Binding-site contacts:
Ligand atom CA contacts residue ASN86 of chain 1.A at 3.4 Å.
Ligand atom CE contacts residue TYR90 of chain 1.A at 3.6 Å (hydrophobic).
Ligand atom CZ3 contacts residue ILE85 of chain 1.A at 4.0 Å (hydrophobic).
Ligand atom CZ2 contacts residue PHE106 of chain 1.A at 3.5 Å (hydrophobic).
Ligand atom CZ contacts residue THR107 of chain 1.A at 3.9 Å.
Ligand atom CD contacts residue CYS181 of chain 1.A at 4.1 Å (hydrophobic).
Ligand atom CH2 contacts residue PHE106 of chain 1.A at 4.0 Å (hydrophobic).
Ligand atom O contacts residue ASN86 of chain 1.A at 3.1 Å (h-bond).
Ligand atom CE contacts residue TRP244 of chain 1.A at 3.6 Å (hydrophobic).
Ligand atom CD1 contacts residue THR107 of chain 1.A at 4.0 Å.
Ligand atom O contacts residue ASN86 of chain 1.A at 3.3 Å (h-bond).
Ligand atom O contacts residue PHE171 of chain 1.A at 3.2 Å.
Ligand atom CB contacts residue HIS262 of chain 1.A at 3.8 Å.
Ligand atom CZ3 contacts residue ASN86 of chain 1.A at 3.5 Å.
Ligand atom CB contacts residue TRP244 of chain 1.A at 4.0 Å (hydrophobic).
Ligand atom CE2 contacts residue THR107 of chain 1.A at 3.6 Å.
Ligand atom CE1 contacts residue THR107 of chain 1.A at 3.5 Å.
Ligand atom NZ contacts residue TRP244 of chain 1.A at 3.3 Å (h-bond).
Ligand atom CE2 contacts residue MET110 of chain 1.A at 3.8 Å (hydrophobic).
Ligand atom CE2 contacts residue PRO103 of chain 1.A at 4.1 Å (hydrophobic).
Ligand atom ND2 contacts residue PHE258 of chain 1.A at 3.4 Å.
Ligand atom CZ2 contacts residue THR107 of chain 1.A at 3.8 Å.
Ligand atom CG contacts residue CYS169 of chain 1.A at 4.1 Å (hydrophobic).
Ligand atom CE3 contacts residue ASN86 of chain 1.A at 3.5 Å.
Ligand atom CZ contacts residue MET110 of chain 1.A at 3.5 Å (hydrophobic).
Ligand atom CD contacts residue CYS169 of chain 1.A at 3.8 Å (hydrophobic).
Ligand atom CD2 contacts residue ASN86 of chain 1.A at 3.2 Å.
Ligand atom O contacts residue TRP244 of chain 1.A at 3.8 Å.
Ligand atom CD1 contacts residue PRO103 of chain 1.A at 4.0 Å (hydrophobic).
Ligand atom NE1 contacts residue THR107 of chain 1.A at 3.0 Å (h-bond).
Ligand atom NZ contacts residue PHE245 of chain 1.A at 3.9 Å.
Ligand atom O contacts residue VAL89 of chain 1.A at 4.0 Å.
Ligand atom CE2 contacts residue ASN86 of chain 1.A at 3.5 Å.
Ligand atom NE1 contacts residue PRO103 of chain 1.A at 3.4 Å (h-bond).
Ligand atom NZ contacts residue GLU165 of chain 1.A at 3.6 Å.
Ligand atom NZ contacts residue ASP185 of chain 1.A at 3.1 Å (salt-bridge).
Ligand atom CB contacts residue CYS169 of chain 1.A at 3.6 Å (hydrophobic).
Ligand atom CH2 contacts residue PHE82 of chain 1.A at 4.0 Å (hydrophobic).
Ligand atom C contacts residue ASN86 of chain 1.A at 3.6 Å.
Ligand atom CE contacts residue ASP185 of chain 1.A at 3.4 Å.

Sequence of chain 1.A:
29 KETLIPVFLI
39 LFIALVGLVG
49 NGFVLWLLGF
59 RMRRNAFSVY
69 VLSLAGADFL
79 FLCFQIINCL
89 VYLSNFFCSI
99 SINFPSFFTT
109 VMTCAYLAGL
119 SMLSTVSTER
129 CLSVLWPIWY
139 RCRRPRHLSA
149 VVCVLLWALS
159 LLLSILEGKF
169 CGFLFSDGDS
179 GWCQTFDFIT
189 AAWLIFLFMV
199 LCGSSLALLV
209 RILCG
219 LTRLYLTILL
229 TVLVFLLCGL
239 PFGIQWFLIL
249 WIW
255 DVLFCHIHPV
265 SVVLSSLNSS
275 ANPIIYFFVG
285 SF

This small molecule binds to this protein.
Small molecule (SMILES): C[C@H](NC(=O)[C@H](CC(N)=O)NC(=O)[C@@H](N)CCCCN)C(=O)N[C@@H](Cc1ccccc1)C(=O)N[C@@H](CC1=c2ccccc2=NC1)C(=O)N[C@H](C=O)CCCCN